This small molecule binds to this protein.
Small molecule (SMILES): Nc1nc(N)c(-c2cccc(Cl)c2)c(CCOCCCOc2ccccc2)n1

Binding-site contacts:
Ligand atom CAM contacts residue PHE32 of chain 1.C at 3.6 Å (hydrophobic).
Ligand atom N1 contacts residue VAL9 of chain 1.C at 3.4 Å.
Ligand atom NAH contacts residue TYR157 of chain 1.C at 3.4 Å (h-bond).
Ligand atom C4 contacts residue ASP31 of chain 1.C at 3.4 Å.
Ligand atom NAI contacts residue VAL8 of chain 1.C at 3.8 Å.
Ligand atom OAL contacts residue PHE35 of chain 1.C at 3.6 Å.
Ligand atom CAK contacts residue ASP31 of chain 1.C at 3.7 Å.
Ligand atom CBA contacts residue PRO88 of chain 1.C at 3.4 Å (hydrophobic).
Ligand atom CAW contacts residue PHE32 of chain 1.C at 3.8 Å (hydrophobic).
Ligand atom CAR contacts residue THR83 of chain 1.C at 3.7 Å.
Ligand atom CAR contacts residue NDP1 of chain 1.K at 3.8 Å.
Ligand atom C6 contacts residue PHE35 of chain 1.C at 3.7 Å (hydrophobic).
Ligand atom CAM contacts residue PHE35 of chain 1.C at 3.5 Å (hydrophobic).
Ligand atom CAZ contacts residue PRO88 of chain 1.C at 3.6 Å (hydrophobic).
Ligand atom CAJ contacts residue ASP31 of chain 1.C at 3.3 Å.
Ligand atom CBB contacts residue PHE32 of chain 1.C at 3.6 Å (hydrophobic).
Ligand atom N3 contacts residue ASP31 of chain 1.C at 2.5 Å (salt-bridge).
Ligand atom CAK contacts residue PHE32 of chain 1.C at 3.5 Å (hydrophobic).
Ligand atom NAI contacts residue THR172 of chain 1.C at 3.2 Å (h-bond).
Ligand atom N1 contacts residue ALA10 of chain 1.C at 3.7 Å.
Ligand atom NAH contacts residue PHE35 of chain 1.C at 3.8 Å.
Ligand atom N1 contacts residue NDP1 of chain 1.K at 3.7 Å.
Ligand atom N1 contacts residue VAL8 of chain 1.C at 3.4 Å.
Ligand atom CAT contacts residue VAL151 of chain 1.C at 3.8 Å (hydrophobic).
Ligand atom NAI contacts residue ASP31 of chain 1.C at 2.7 Å (salt-bridge).
Ligand atom NAH contacts residue VAL151 of chain 1.C at 3.0 Å (h-bond).
Ligand atom CLA contacts residue THR83 of chain 1.C at 3.8 Å.
Ligand atom CAN contacts residue PHE35 of chain 1.C at 3.5 Å (hydrophobic).
Ligand atom CAX contacts residue MET87 of chain 1.C at 3.8 Å (hydrophobic).
Ligand atom CBB contacts residue PHE91 of chain 1.C at 3.8 Å (hydrophobic).
Ligand atom C2 contacts residue ASP31 of chain 1.C at 3.4 Å.
Ligand atom C6 contacts residue NDP1 of chain 1.K at 3.3 Å.
Ligand atom NAH contacts residue VAL8 of chain 1.C at 3.0 Å (h-bond).
Ligand atom C2 contacts residue PHE35 of chain 1.C at 3.8 Å (hydrophobic).
Ligand atom C5 contacts residue NDP1 of chain 1.K at 3.5 Å.
Ligand atom CAP contacts residue NDP1 of chain 1.K at 3.5 Å.
Ligand atom N1 contacts residue PHE35 of chain 1.C at 3.6 Å.
Ligand atom NAH contacts residue NDP1 of chain 1.K at 3.4 Å (h-bond).
Ligand atom NAI contacts residue VAL9 of chain 1.C at 3.7 Å.
Ligand atom CAQ contacts residue NDP1 of chain 1.K at 3.7 Å.

Sequence of chain 1.C:
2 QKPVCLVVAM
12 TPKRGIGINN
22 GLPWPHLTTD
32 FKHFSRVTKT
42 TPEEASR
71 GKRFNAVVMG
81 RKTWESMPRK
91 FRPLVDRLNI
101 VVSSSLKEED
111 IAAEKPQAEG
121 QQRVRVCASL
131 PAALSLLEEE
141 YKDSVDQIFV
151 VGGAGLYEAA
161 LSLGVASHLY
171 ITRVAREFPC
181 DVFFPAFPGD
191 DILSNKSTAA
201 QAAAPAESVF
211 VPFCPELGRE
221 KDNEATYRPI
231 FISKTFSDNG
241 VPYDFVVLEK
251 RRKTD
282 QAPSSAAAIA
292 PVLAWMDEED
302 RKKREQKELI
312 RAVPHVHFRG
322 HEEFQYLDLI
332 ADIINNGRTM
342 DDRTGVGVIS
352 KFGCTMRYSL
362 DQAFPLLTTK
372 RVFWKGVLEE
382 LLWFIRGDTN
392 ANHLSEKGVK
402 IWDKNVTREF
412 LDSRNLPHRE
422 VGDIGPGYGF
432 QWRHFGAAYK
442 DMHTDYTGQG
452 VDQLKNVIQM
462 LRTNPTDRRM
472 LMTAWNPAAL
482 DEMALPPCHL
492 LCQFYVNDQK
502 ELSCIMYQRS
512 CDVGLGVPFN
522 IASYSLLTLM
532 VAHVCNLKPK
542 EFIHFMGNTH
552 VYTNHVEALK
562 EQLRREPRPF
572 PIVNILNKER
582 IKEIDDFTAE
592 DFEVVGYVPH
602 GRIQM